This protein binds this small molecule.
Small molecule (SMILES): CC(=O)N[C@@H]1[C@@H](O)[C@H](O)[C@@H](CO)O[C@H]1O

Sequence of chain 1.A:
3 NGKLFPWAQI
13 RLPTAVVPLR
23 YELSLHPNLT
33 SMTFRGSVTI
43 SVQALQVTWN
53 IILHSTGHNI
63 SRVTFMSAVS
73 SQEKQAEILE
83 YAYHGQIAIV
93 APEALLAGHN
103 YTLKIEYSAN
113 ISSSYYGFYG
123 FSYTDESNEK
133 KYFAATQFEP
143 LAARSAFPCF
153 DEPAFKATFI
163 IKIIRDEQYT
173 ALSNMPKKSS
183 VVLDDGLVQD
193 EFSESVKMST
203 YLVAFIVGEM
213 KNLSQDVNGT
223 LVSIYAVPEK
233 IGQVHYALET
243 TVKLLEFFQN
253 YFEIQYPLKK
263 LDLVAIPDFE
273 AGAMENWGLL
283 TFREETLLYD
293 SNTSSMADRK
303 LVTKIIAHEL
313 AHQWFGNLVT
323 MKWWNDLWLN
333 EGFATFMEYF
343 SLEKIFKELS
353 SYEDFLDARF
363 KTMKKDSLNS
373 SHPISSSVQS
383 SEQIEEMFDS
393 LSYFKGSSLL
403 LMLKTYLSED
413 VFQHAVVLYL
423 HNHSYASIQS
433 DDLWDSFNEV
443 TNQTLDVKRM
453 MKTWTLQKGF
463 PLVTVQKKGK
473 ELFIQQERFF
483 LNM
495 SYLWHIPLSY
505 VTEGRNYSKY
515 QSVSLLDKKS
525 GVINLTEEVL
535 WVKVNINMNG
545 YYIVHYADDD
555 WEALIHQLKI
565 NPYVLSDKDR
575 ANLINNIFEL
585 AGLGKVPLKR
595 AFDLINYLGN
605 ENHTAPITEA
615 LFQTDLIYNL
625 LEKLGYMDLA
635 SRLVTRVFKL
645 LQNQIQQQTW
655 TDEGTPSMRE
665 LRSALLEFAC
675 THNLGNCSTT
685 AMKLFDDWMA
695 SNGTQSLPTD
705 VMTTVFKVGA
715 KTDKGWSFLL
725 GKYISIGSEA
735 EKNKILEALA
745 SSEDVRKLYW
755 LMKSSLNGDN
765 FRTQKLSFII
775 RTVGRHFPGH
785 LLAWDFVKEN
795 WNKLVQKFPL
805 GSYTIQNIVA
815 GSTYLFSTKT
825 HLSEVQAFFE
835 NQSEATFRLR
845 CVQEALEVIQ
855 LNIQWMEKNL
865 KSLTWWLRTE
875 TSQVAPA

Binding-site contacts:
Ligand atom N2 contacts residue SER293 of chain 1.A at 4.0 Å.
Ligand atom C8 contacts residue ASP292 of chain 1.A at 3.1 Å.
Ligand atom C1 contacts residue SER293 of chain 1.A at 3.8 Å.
Ligand atom O5 contacts residue ASN294 of chain 1.A at 2.3 Å (h-bond).
Ligand atom N2 contacts residue ASP292 of chain 1.A at 3.8 Å.
Ligand atom C8 contacts residue ASN294 of chain 1.A at 3.8 Å.
Ligand atom O7 contacts residue ASN294 of chain 1.A at 3.3 Å (h-bond).
Ligand atom C3 contacts residue ASN294 of chain 1.A at 3.9 Å.
Ligand atom C5 contacts residue ASN294 of chain 1.A at 3.6 Å.
Ligand atom C4 contacts residue ASN294 of chain 1.A at 4.3 Å.
Ligand atom C2 contacts residue ASN294 of chain 1.A at 2.6 Å.
Ligand atom O6 contacts residue ASN294 of chain 1.A at 4.5 Å.
Ligand atom C7 contacts residue ASN294 of chain 1.A at 3.0 Å.
Ligand atom N2 contacts residue ASN294 of chain 1.A at 2.9 Å (h-bond).
Ligand atom C7 contacts residue ASP292 of chain 1.A at 3.7 Å.
Ligand atom C1 contacts residue ASN294 of chain 1.A at 1.4 Å.